Sequence of chain 1.D:
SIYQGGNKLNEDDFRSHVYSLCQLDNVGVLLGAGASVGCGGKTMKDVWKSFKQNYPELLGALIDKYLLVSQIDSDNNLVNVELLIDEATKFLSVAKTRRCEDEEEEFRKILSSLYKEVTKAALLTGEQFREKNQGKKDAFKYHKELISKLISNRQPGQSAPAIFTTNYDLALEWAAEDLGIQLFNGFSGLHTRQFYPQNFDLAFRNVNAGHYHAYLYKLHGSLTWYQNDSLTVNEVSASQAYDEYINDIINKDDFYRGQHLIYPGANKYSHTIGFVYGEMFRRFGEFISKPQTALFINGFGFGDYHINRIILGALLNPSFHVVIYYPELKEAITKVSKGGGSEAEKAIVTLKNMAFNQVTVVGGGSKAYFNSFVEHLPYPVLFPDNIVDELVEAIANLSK

Binding-site contacts:
Ligand atom O3' contacts residue PHE307 of chain 1.D at 4.3 Å.
Ligand atom N6 contacts residue TYR376 of chain 1.D at 3.8 Å.
Ligand atom N1 contacts residue TYR376 of chain 1.D at 3.8 Å.
Ligand atom O1A contacts residue MET45 of chain 1.D at 4.2 Å.
Ligand atom C2 contacts residue PHE377 of chain 1.D at 3.9 Å (hydrophobic).
Ligand atom O3A contacts residue ALA34 of chain 1.D at 4.3 Å.
Ligand atom C4D contacts residue THR167 of chain 1.D at 4.1 Å.
Ligand atom C3D contacts residue GLU83 of chain 1.D at 4.2 Å.
Ligand atom C2 contacts residue TYR376 of chain 1.D at 4.0 Å (hydrophobic).
Ligand atom N1 contacts residue GLY35 of chain 1.D at 3.2 Å (h-bond).
Ligand atom C5D contacts residue ALA34 of chain 1.D at 3.8 Å (hydrophobic).
Ligand atom O2B contacts residue GLY308 of chain 1.D at 3.6 Å.
Ligand atom O4' contacts residue GLY35 of chain 1.D at 3.7 Å.
Ligand atom O4' contacts residue GLY306 of chain 1.D at 4.0 Å.
Ligand atom C4' contacts residue GLY306 of chain 1.D at 3.9 Å.
Ligand atom C2 contacts residue ASN305 of chain 1.D at 4.2 Å.
Ligand atom O1D contacts residue ASP311 of chain 1.D at 4.1 Å.
Ligand atom N9 contacts residue GLY35 of chain 1.D at 4.3 Å.
Ligand atom N6 contacts residue VAL38 of chain 1.D at 4.2 Å.
Ligand atom O1B contacts residue MET45 of chain 1.D at 3.6 Å.
Ligand atom O5D contacts residue GLY308 of chain 1.D at 4.3 Å.
Ligand atom O1D contacts residue HIS227 of chain 1.D at 3.9 Å.
Ligand atom O2A contacts residue MET45 of chain 1.D at 4.0 Å.
Ligand atom C6 contacts residue GLY35 of chain 1.D at 3.4 Å.
Ligand atom O2D contacts residue HIS227 of chain 1.D at 3.5 Å.
Ligand atom C5' contacts residue GLY306 of chain 1.D at 4.1 Å.
Ligand atom C4 contacts residue GLY35 of chain 1.D at 3.8 Å.
Ligand atom C2 contacts residue GLY35 of chain 1.D at 3.4 Å.
Ligand atom O2A contacts residue THR44 of chain 1.D at 3.3 Å.
Ligand atom N3 contacts residue GLY35 of chain 1.D at 3.7 Å.
Ligand atom O2' contacts residue PRO334 of chain 1.D at 4.0 Å.
Ligand atom O2A contacts residue ALA34 of chain 1.D at 4.3 Å.
Ligand atom C5D contacts residue THR167 of chain 1.D at 4.3 Å.
Ligand atom C5 contacts residue TYR376 of chain 1.D at 4.1 Å (hydrophobic).
Ligand atom N6 contacts residue GLY35 of chain 1.D at 4.0 Å.
Ligand atom C5 contacts residue GLY35 of chain 1.D at 3.7 Å.
Ligand atom O2D contacts residue GLU83 of chain 1.D at 3.7 Å.
Ligand atom C6 contacts residue TYR376 of chain 1.D at 4.0 Å (hydrophobic).
Ligand atom C2D contacts residue GLU83 of chain 1.D at 3.4 Å.
Ligand atom N1 contacts residue PHE377 of chain 1.D at 3.7 Å.

The small molecule below binds the protein below.
Small molecule (SMILES): Nc1ncnc2c1ncn2[C@@H]1O[C@H](COP(=O)(O)OP(=O)(O)OC[C@H]2O[C@H](O)[C@H](O)[C@@H]2O)[C@@H](O)[C@H]1O